Binding-site contacts:
Ligand atom O5 contacts residue SER244 of chain 1.J at 3.3 Å (h-bond).
Ligand atom C5 contacts residue ASN242 of chain 1.J at 3.5 Å.
Ligand atom C7 contacts residue ASN242 of chain 1.J at 3.6 Å.
Ligand atom C3 contacts residue ASN242 of chain 1.J at 3.8 Å.
Ligand atom O5 contacts residue THR245 of chain 1.J at 4.4 Å.
Ligand atom C6 contacts residue SER244 of chain 1.J at 4.3 Å.
Ligand atom O6 contacts residue THR246 of chain 1.J at 4.0 Å.
Ligand atom C5 contacts residue SER244 of chain 1.J at 3.9 Å.
Ligand atom N2 contacts residue ASN242 of chain 1.J at 3.2 Å (h-bond).
Ligand atom C4 contacts residue ASN242 of chain 1.J at 4.2 Å.
Ligand atom C2 contacts residue ASN242 of chain 1.J at 2.6 Å.
Ligand atom O5 contacts residue ASN242 of chain 1.J at 2.5 Å (h-bond).
Ligand atom C1 contacts residue SER244 of chain 1.J at 4.3 Å.
Ligand atom C6 contacts residue THR245 of chain 1.J at 4.2 Å.
Ligand atom C1 contacts residue ASN242 of chain 1.J at 1.5 Å.
Ligand atom C6 contacts residue THR246 of chain 1.J at 4.4 Å.
Ligand atom C6 contacts residue ASN242 of chain 1.J at 3.6 Å.
Ligand atom O7 contacts residue ASN242 of chain 1.J at 3.3 Å (h-bond).

A small-molecule ligand and the protein it binds are described below.
Small molecule (SMILES): CC(=O)N[C@@H]1[C@@H](O)[C@H](O)[C@@H](CO)O[C@H]1O

Sequence of chain 1.J:
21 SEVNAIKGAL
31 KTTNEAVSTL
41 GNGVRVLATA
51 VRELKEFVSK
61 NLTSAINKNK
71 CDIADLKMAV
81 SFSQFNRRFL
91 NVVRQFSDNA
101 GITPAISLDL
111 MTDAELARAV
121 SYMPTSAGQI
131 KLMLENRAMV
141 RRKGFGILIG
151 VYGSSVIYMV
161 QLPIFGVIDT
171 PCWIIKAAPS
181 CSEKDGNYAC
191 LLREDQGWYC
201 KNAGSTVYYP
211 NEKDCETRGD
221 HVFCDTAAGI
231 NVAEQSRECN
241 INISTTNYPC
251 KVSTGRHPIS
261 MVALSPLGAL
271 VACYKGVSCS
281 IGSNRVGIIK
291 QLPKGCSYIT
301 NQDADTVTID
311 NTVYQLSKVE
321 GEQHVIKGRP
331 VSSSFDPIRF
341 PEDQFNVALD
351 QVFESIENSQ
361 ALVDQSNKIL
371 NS